Binding-site contacts:
Ligand atom N2 contacts residue ASN44 of chain 1.B at 2.9 Å (h-bond).
Ligand atom O5 contacts residue ASN44 of chain 1.B at 2.3 Å (h-bond).
Ligand atom C7 contacts residue ASN44 of chain 1.B at 3.5 Å.
Ligand atom C8 contacts residue TRP43 of chain 1.B at 4.3 Å (hydrophobic).
Ligand atom C4 contacts residue ASN44 of chain 1.B at 4.2 Å.
Ligand atom C2 contacts residue ASN44 of chain 1.B at 2.4 Å.
Ligand atom C5 contacts residue ASN44 of chain 1.B at 3.6 Å.
Ligand atom C1 contacts residue ASN44 of chain 1.B at 1.4 Å.
Ligand atom O7 contacts residue ASN44 of chain 1.B at 3.7 Å.
Ligand atom C3 contacts residue ASN44 of chain 1.B at 3.8 Å.
Ligand atom O6 contacts residue ARG21 of chain 1.B at 4.5 Å.
Ligand atom N2 contacts residue PRO213 of chain 1.B at 4.0 Å.
Ligand atom O7 contacts residue TRP43 of chain 1.B at 4.5 Å.
Ligand atom C8 contacts residue PRO213 of chain 1.B at 3.9 Å (hydrophobic).
Ligand atom C7 contacts residue PRO213 of chain 1.B at 4.3 Å (hydrophobic).

A protein and the small-molecule ligand that binds it are described below.
Small molecule (SMILES): CC(=O)N[C@H]1CO[C@H](CO)[C@@H](O)[C@@H]1O[C@@H]1O[C@@H](C)[C@@H](O)[C@@H](O)[C@@H]1O

Sequence of chain 1.B:
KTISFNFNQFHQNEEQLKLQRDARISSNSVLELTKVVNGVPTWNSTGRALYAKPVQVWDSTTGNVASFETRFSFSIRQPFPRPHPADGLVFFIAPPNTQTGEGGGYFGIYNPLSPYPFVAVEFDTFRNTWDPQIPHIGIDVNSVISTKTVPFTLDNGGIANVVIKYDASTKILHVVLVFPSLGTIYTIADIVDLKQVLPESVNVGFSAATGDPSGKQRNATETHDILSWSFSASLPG